Binding-site contacts:
Ligand atom P contacts residue SER102 of chain 1.E at 3.4 Å.
Ligand atom OP2 contacts residue SER102 of chain 1.E at 2.4 Å (h-bond).
Ligand atom C4 contacts residue ILE108 of chain 1.E at 3.4 Å (hydrophobic).
Ligand atom O3' contacts residue THR82 of chain 1.E at 3.5 Å (h-bond).
Ligand atom OP1 contacts residue GLY9 of chain 1.E at 3.3 Å.
Ligand atom C3' contacts residue LEU170 of chain 1.E at 3.4 Å (hydrophobic).
Ligand atom OP1 contacts residue PRO171 of chain 1.E at 3.4 Å.
Ligand atom OP1 contacts residue THR82 of chain 1.E at 2.8 Å (h-bond).
Ligand atom OP1 contacts residue ASP7 of chain 1.E at 3.2 Å (salt-bridge).
Ligand atom C3' contacts residue PHE220 of chain 1.E at 3.5 Å (hydrophobic).
Ligand atom N3 contacts residue ILE108 of chain 1.E at 3.3 Å.
Ligand atom C5' contacts residue THR8 of chain 1.E at 3.7 Å.
Ligand atom OP1 contacts residue THR8 of chain 1.E at 3.4 Å (h-bond).
Ligand atom C5' contacts residue GLY169 of chain 1.E at 3.3 Å.
Ligand atom O3' contacts residue LEU170 of chain 1.E at 2.6 Å (h-bond).
Ligand atom C5' contacts residue ASN80 of chain 1.E at 3.4 Å.
Ligand atom N1 contacts residue ILE108 of chain 1.E at 3.6 Å.
Ligand atom C5 contacts residue ILE108 of chain 1.E at 3.7 Å (hydrophobic).
Ligand atom C2' contacts residue SER81 of chain 1.E at 3.6 Å.
Ligand atom O3' contacts residue SER81 of chain 1.E at 3.7 Å.
Ligand atom O3' contacts residue PHE220 of chain 1.E at 3.6 Å.
Ligand atom C5' contacts residue LEU170 of chain 1.E at 3.6 Å (hydrophobic).
Ligand atom O3' contacts residue GLY169 of chain 1.E at 3.0 Å.
Ligand atom C2 contacts residue ILE108 of chain 1.E at 3.5 Å (hydrophobic).
Ligand atom OP1 contacts residue MG1 of chain 1.H at 1.9 Å.
Ligand atom C7 contacts residue PHE220 of chain 1.E at 3.5 Å (hydrophobic).
Ligand atom OP2 contacts residue MG1 of chain 1.H at 3.5 Å.
Ligand atom C6 contacts residue ILE108 of chain 1.E at 3.8 Å (hydrophobic).
Ligand atom O2 contacts residue ARG55 of chain 1.E at 2.9 Å (salt-bridge).
Ligand atom OP1 contacts residue GLY10 of chain 1.E at 2.8 Å (h-bond).
Ligand atom OP1 contacts residue GLU145 of chain 1.E at 3.7 Å.
Ligand atom O4 contacts residue ARG55 of chain 1.E at 3.1 Å (salt-bridge).
Ligand atom P contacts residue MG1 of chain 1.H at 3.1 Å.
Ligand atom OP1 contacts residue ASN80 of chain 1.E at 3.4 Å (h-bond).
Ligand atom C4 contacts residue ARG55 of chain 1.E at 3.5 Å.
Ligand atom N3 contacts residue ARG55 of chain 1.E at 3.0 Å (salt-bridge).
Ligand atom O2 contacts residue VAL217 of chain 1.E at 3.5 Å.
Ligand atom C2 contacts residue ARG55 of chain 1.E at 3.1 Å.
Ligand atom O3' contacts residue ASN80 of chain 1.E at 3.6 Å.
Ligand atom C4' contacts residue GLY169 of chain 1.E at 3.6 Å.

Sequence of chain 1.E:
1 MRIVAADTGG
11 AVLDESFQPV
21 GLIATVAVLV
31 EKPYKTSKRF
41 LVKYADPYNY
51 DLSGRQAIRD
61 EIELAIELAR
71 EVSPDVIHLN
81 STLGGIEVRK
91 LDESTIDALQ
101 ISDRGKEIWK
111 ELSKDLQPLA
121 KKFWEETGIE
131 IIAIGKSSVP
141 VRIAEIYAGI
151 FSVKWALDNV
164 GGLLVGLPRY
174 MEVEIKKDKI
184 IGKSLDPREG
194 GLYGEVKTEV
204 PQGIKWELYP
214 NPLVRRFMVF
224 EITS

A small-molecule ligand and the protein it binds are described below.
Small molecule (SMILES): Cc1cn([C@H]2C[C@H](O[P](=O)(O)OC[C@H]3O[C@@H](n4cc(C)c(=O)[nH]c4=O)C[C@@H]3O[P](=O)(O)OC[C@H]3O[C@@H](n4cc(C)c(=O)[nH]c4=O)C[C@@H]3O[P](=O)(O)OC[C@H]3O[C@@H](n4cc(C)c(=O)[nH]c4=O)C[C@@H]3O)[C@@H](COP(=O)=O)O2)c(=O)[nH]c1=O